Sequence of chain 2.A:
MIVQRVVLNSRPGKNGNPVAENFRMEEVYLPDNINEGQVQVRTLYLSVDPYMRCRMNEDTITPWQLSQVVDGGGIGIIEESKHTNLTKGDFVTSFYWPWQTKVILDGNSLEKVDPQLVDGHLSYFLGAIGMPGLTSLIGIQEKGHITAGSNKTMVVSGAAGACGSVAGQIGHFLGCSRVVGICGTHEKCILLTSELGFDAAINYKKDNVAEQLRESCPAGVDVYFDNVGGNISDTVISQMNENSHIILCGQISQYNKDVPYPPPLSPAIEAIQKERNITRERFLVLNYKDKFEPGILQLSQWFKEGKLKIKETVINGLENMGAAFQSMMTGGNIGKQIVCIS

The protein below binds the small molecule below.
Small molecule (SMILES): COc1ccc2c(c1)c(CC(=O)O)c(C)n2C(=O)c1ccc(Cl)cc1

Binding-site contacts:
Ligand atom C8 contacts residue LEU294 of chain 2.A at 4.1 Å (hydrophobic).
Ligand atom O2 contacts residue TYR57 of chain 2.A at 3.5 Å.
Ligand atom C2 contacts residue TYR57 of chain 2.A at 3.5 Å (hydrophobic).
Ligand atom C15 contacts residue TYR57 of chain 2.A at 3.4 Å (hydrophobic).
Ligand atom O3 contacts residue TYR265 of chain 2.A at 3.5 Å (h-bond).
Ligand atom CL contacts residue PHE105 of chain 2.A at 4.1 Å.
Ligand atom C16 contacts residue MET141 of chain 2.A at 4.1 Å (hydrophobic).
Ligand atom CL contacts residue ILE71 of chain 2.A at 4.0 Å.
Ligand atom C6 contacts residue CYS60 of chain 2.A at 3.0 Å (hydrophobic).
Ligand atom O3 contacts residue CYS259 of chain 2.A at 4.0 Å.
Ligand atom C18 contacts residue TYR57 of chain 2.A at 4.1 Å (hydrophobic).
Ligand atom C14 contacts residue PHE105 of chain 2.A at 3.8 Å (hydrophobic).
Ligand atom C13 contacts residue PHE105 of chain 2.A at 4.2 Å (hydrophobic).
Ligand atom C5 contacts residue TYR57 of chain 2.A at 3.4 Å (hydrophobic).
Ligand atom C18 contacts residue NAP1 of chain 2.D at 3.3 Å.
Ligand atom C10 contacts residue LEU296 of chain 2.A at 4.2 Å (hydrophobic).
Ligand atom C9 contacts residue LEU296 of chain 2.A at 4.1 Å (hydrophobic).
Ligand atom C6 contacts residue THR66 of chain 2.A at 3.6 Å.
Ligand atom C16 contacts residue VAL295 of chain 2.A at 3.8 Å (hydrophobic).
Ligand atom C16 contacts residue NAP1 of chain 2.D at 3.2 Å.
Ligand atom C13 contacts residue TYR106 of chain 2.A at 3.9 Å (hydrophobic).
Ligand atom C11 contacts residue LEU296 of chain 2.A at 3.6 Å (hydrophobic).
Ligand atom C8 contacts residue NAP1 of chain 2.D at 4.2 Å.
Ligand atom C14 contacts residue TYR57 of chain 2.A at 3.4 Å (hydrophobic).
Ligand atom O3 contacts residue NAP1 of chain 2.D at 3.1 Å (h-bond).
Ligand atom O contacts residue CYS60 of chain 2.A at 4.0 Å.
Ligand atom C1 contacts residue TYR57 of chain 2.A at 3.5 Å (hydrophobic).
Ligand atom O2 contacts residue NAP1 of chain 2.D at 2.8 Å (h-bond).
Ligand atom O1 contacts residue MET141 of chain 2.A at 4.0 Å.
Ligand atom CL contacts residue TYR106 of chain 2.A at 3.0 Å.
Ligand atom C17 contacts residue LEU294 of chain 2.A at 3.7 Å (hydrophobic).
Ligand atom C7 contacts residue LEU294 of chain 2.A at 3.8 Å (hydrophobic).
Ligand atom N contacts residue TYR57 of chain 2.A at 4.1 Å.
Ligand atom C4 contacts residue TYR57 of chain 2.A at 3.8 Å (hydrophobic).
Ligand atom C17 contacts residue NAP1 of chain 2.D at 3.6 Å.
Ligand atom C contacts residue TYR57 of chain 2.A at 3.6 Å (hydrophobic).
Ligand atom C12 contacts residue TYR106 of chain 2.A at 4.0 Å (hydrophobic).
Ligand atom C3 contacts residue TYR57 of chain 2.A at 3.8 Å (hydrophobic).
Ligand atom O1 contacts residue LEU296 of chain 2.A at 3.9 Å.
Ligand atom C7 contacts residue TYR57 of chain 2.A at 4.1 Å (hydrophobic).